Binding-site contacts:
Ligand atom C8 contacts residue ASN240 of chain 1.A at 3.5 Å.
Ligand atom C6 contacts residue GLN276 of chain 1.A at 3.8 Å.
Ligand atom O5 contacts residue ASN187 of chain 1.A at 2.4 Å (h-bond).
Ligand atom C1 contacts residue THR189 of chain 1.A at 3.2 Å.
Ligand atom C3 contacts residue THR189 of chain 1.A at 3.8 Å.
Ligand atom C5 contacts residue THR189 of chain 1.A at 3.5 Å.
Ligand atom N2 contacts residue ASN187 of chain 1.A at 2.8 Å (h-bond).
Ligand atom N2 contacts residue THR189 of chain 1.A at 4.0 Å.
Ligand atom C7 contacts residue ASN240 of chain 1.A at 4.1 Å.
Ligand atom C3 contacts residue ASN187 of chain 1.A at 3.8 Å.
Ligand atom O6 contacts residue GLU277 of chain 1.A at 2.5 Å (salt-bridge).
Ligand atom C8 contacts residue ASN187 of chain 1.A at 4.4 Å.
Ligand atom C4 contacts residue ASN187 of chain 1.A at 4.2 Å.
Ligand atom O7 contacts residue ASN240 of chain 1.A at 3.8 Å.
Ligand atom N2 contacts residue GLU277 of chain 1.A at 4.2 Å.
Ligand atom C7 contacts residue ASN187 of chain 1.A at 3.4 Å.
Ligand atom C1 contacts residue GLN276 of chain 1.A at 4.2 Å.
Ligand atom C3 contacts residue GLU300 of chain 1.A at 3.4 Å.
Ligand atom C2 contacts residue ASN187 of chain 1.A at 2.4 Å.
Ligand atom O7 contacts residue ASN187 of chain 1.A at 3.6 Å (h-bond).
Ligand atom C1 contacts residue ASN187 of chain 1.A at 1.4 Å.
Ligand atom C5 contacts residue ASN187 of chain 1.A at 3.6 Å.
Ligand atom O5 contacts residue GLN276 of chain 1.A at 3.6 Å.
Ligand atom C4 contacts residue THR189 of chain 1.A at 4.2 Å.
Ligand atom O5 contacts residue THR189 of chain 1.A at 3.7 Å.
Ligand atom C8 contacts residue TYR298 of chain 1.A at 3.6 Å (hydrophobic).
Ligand atom C4 contacts residue GLU300 of chain 1.A at 4.1 Å.
Ligand atom C5 contacts residue GLN276 of chain 1.A at 4.3 Å.
Ligand atom C6 contacts residue GLU277 of chain 1.A at 3.2 Å.
Ligand atom C8 contacts residue PHE190 of chain 1.A at 3.8 Å (hydrophobic).
Ligand atom O6 contacts residue GLN276 of chain 1.A at 3.8 Å.
Ligand atom C1 contacts residue GLU277 of chain 1.A at 4.3 Å.
Ligand atom C2 contacts residue THR189 of chain 1.A at 3.9 Å.
Ligand atom O4 contacts residue GLU300 of chain 1.A at 3.6 Å (salt-bridge).
Ligand atom O7 contacts residue THR189 of chain 1.A at 4.2 Å.
Ligand atom O3 contacts residue GLU300 of chain 1.A at 3.5 Å (salt-bridge).
Ligand atom N2 contacts residue GLU300 of chain 1.A at 4.4 Å.

A protein and the small-molecule ligand that binds it are described below.
Small molecule (SMILES): CC(=O)N[C@H]1[C@H](O[C@H]2[C@H](O)[C@@H](NC(C)=O)CO[C@@H]2CO)O[C@H](CO)[C@@H](O)[C@@H]1O

Sequence of chain 1.A:
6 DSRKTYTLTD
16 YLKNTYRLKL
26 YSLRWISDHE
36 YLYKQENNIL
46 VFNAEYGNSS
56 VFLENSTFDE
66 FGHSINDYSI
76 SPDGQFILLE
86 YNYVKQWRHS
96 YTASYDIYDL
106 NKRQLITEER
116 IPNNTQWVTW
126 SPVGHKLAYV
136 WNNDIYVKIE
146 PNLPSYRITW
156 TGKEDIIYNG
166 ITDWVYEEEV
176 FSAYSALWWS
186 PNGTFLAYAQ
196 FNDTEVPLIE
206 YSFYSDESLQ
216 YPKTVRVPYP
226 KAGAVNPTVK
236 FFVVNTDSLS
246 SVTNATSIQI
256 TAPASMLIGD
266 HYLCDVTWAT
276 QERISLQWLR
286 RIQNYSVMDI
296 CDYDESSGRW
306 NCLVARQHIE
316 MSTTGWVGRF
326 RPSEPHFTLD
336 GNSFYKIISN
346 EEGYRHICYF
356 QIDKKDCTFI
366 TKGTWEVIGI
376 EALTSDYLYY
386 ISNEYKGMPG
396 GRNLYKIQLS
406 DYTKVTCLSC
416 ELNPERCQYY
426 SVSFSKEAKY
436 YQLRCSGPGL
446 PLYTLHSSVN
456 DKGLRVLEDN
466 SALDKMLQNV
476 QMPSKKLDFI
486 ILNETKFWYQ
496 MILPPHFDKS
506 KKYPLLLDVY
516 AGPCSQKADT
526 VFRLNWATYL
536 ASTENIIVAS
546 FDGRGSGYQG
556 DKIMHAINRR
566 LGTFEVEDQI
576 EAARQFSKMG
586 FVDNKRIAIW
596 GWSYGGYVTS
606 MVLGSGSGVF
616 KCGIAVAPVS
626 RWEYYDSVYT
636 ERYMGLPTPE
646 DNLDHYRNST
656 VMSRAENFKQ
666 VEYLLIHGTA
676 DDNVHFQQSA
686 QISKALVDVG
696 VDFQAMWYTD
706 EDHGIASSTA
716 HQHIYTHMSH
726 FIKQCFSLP